The small molecule below binds the protein below.
Small molecule (SMILES): COc1ccc2c3c1O[C@H]1C[C@@H](O)C=C[C@@]31CCN(C)C2

Sequence of chain 1.A:
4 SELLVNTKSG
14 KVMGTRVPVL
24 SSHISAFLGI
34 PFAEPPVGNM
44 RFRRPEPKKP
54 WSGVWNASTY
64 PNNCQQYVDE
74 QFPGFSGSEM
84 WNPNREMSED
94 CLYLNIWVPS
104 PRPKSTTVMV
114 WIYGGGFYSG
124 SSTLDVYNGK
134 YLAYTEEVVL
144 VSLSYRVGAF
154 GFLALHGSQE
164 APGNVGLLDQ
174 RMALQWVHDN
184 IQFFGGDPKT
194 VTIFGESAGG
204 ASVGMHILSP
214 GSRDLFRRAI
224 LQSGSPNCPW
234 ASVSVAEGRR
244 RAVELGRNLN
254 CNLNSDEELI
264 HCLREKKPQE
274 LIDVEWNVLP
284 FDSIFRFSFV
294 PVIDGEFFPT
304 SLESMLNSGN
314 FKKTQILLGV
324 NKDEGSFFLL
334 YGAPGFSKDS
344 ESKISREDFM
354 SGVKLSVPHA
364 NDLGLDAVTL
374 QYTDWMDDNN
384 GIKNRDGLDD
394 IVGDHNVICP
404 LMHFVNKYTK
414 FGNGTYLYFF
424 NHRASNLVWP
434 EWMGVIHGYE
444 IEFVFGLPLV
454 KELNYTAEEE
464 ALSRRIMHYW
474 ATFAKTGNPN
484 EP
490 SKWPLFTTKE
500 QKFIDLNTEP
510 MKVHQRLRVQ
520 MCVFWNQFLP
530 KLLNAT

Binding-site contacts:
Ligand atom C16 contacts residue PHE288 of chain 1.A at 3.8 Å (hydrophobic).
Ligand atom O18 contacts residue GLY118 of chain 1.A at 3.4 Å (h-bond).
Ligand atom C7 contacts residue GLY119 of chain 1.A at 3.8 Å.
Ligand atom C19 contacts residue PG41 of chain 1.C at 3.4 Å.
Ligand atom O5 contacts residue SER200 of chain 1.A at 3.8 Å.
Ligand atom C16 contacts residue PHE290 of chain 1.A at 3.9 Å (hydrophobic).
Ligand atom O17 contacts residue SER200 of chain 1.A at 3.2 Å (h-bond).
Ligand atom C2 contacts residue GLY118 of chain 1.A at 3.7 Å.
Ligand atom C15 contacts residue PG41 of chain 1.C at 3.6 Å.
Ligand atom C9 contacts residue TYR121 of chain 1.A at 3.2 Å (hydrophobic).
Ligand atom C11 contacts residue PG41 of chain 1.C at 3.4 Å.
Ligand atom O17 contacts residue PHE331 of chain 1.A at 3.2 Å.
Ligand atom C8 contacts residue PG41 of chain 1.C at 3.5 Å.
Ligand atom C16 contacts residue SER200 of chain 1.A at 3.1 Å.
Ligand atom C4 contacts residue GLU199 of chain 1.A at 3.6 Å.
Ligand atom C41 contacts residue HIS440 of chain 1.A at 3.9 Å.
Ligand atom C7 contacts residue PHE331 of chain 1.A at 3.6 Å (hydrophobic).
Ligand atom O5 contacts residue HIS440 of chain 1.A at 3.3 Å.
Ligand atom N10 contacts residue PG41 of chain 1.C at 2.7 Å (h-bond).
Ligand atom C12 contacts residue PHE330 of chain 1.A at 3.6 Å (hydrophobic).
Ligand atom C9 contacts residue PG41 of chain 1.C at 3.6 Å.
Ligand atom C3 contacts residue GLU199 of chain 1.A at 3.4 Å.
Ligand atom C1 contacts residue GLY118 of chain 1.A at 3.8 Å.
Ligand atom O18 contacts residue GLU199 of chain 1.A at 2.7 Å (salt-bridge).
Ligand atom C12 contacts residue PG41 of chain 1.C at 3.4 Å.
Ligand atom C15 contacts residue TYR121 of chain 1.A at 3.7 Å (hydrophobic).
Ligand atom O17 contacts residue HIS440 of chain 1.A at 3.5 Å (h-bond).
Ligand atom O18 contacts residue GLY117 of chain 1.A at 3.5 Å.
Ligand atom C14 contacts residue PG41 of chain 1.C at 3.7 Å.
Ligand atom C12 contacts residue TRP84 of chain 1.A at 3.7 Å (hydrophobic).
Ligand atom C6 contacts residue PHE331 of chain 1.A at 3.6 Å (hydrophobic).
Ligand atom C3 contacts residue TRP84 of chain 1.A at 3.6 Å (hydrophobic).
Ligand atom O18 contacts residue SER200 of chain 1.A at 3.8 Å.
Ligand atom C16 contacts residue GLY119 of chain 1.A at 3.7 Å.
Ligand atom C11 contacts residue TRP84 of chain 1.A at 3.6 Å (hydrophobic).
Ligand atom C8 contacts residue TYR121 of chain 1.A at 3.3 Å (hydrophobic).
Ligand atom C6 contacts residue GLY119 of chain 1.A at 3.8 Å.
Ligand atom C19 contacts residue ASP72 of chain 1.A at 3.4 Å.
Ligand atom C2 contacts residue TRP84 of chain 1.A at 3.5 Å (hydrophobic).
Ligand atom C7 contacts residue PHE290 of chain 1.A at 3.7 Å (hydrophobic).